Sequence of chain 1.A:
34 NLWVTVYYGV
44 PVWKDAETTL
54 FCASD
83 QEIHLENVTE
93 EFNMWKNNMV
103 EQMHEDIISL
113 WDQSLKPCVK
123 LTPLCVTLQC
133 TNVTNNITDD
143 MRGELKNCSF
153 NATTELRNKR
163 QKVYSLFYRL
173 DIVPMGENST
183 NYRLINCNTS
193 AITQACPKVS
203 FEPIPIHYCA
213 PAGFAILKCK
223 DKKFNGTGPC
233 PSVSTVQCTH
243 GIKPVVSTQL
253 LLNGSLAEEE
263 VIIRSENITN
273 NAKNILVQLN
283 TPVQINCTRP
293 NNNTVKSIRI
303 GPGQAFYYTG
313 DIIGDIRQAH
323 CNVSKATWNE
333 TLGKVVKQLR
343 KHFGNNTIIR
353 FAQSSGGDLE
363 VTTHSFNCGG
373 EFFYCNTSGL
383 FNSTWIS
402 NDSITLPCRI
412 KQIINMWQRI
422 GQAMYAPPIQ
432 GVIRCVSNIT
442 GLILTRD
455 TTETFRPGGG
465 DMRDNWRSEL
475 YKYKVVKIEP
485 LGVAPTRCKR

The protein below binds the small molecule below.
Small molecule (SMILES): CC(=O)N[C@H]1[C@H](O[C@H]2[C@H](O)[C@@H](NC(C)=O)CO[C@@H]2CO)O[C@H](CO)[C@@H](O)[C@@H]1O

Binding-site contacts:
Ligand atom C2 contacts residue THR136 of chain 1.A at 4.5 Å.
Ligand atom C7 contacts residue ASN149 of chain 1.A at 3.8 Å.
Ligand atom C8 contacts residue GLY312 of chain 1.A at 3.9 Å.
Ligand atom C1 contacts residue ASN149 of chain 1.A at 1.5 Å.
Ligand atom C2 contacts residue ASN149 of chain 1.A at 2.5 Å.
Ligand atom C8 contacts residue ASP313 of chain 1.A at 3.9 Å.
Ligand atom O5 contacts residue ASN149 of chain 1.A at 2.4 Å (h-bond).
Ligand atom C7 contacts residue LEU168 of chain 1.A at 4.5 Å (hydrophobic).
Ligand atom O7 contacts residue THR136 of chain 1.A at 3.3 Å (h-bond).
Ligand atom O7 contacts residue TYR166 of chain 1.A at 3.6 Å.
Ligand atom O7 contacts residue VAL135 of chain 1.A at 4.1 Å.
Ligand atom N2 contacts residue ASN149 of chain 1.A at 3.0 Å (h-bond).
Ligand atom C4 contacts residue ASN149 of chain 1.A at 4.4 Å.
Ligand atom C8 contacts residue TYR166 of chain 1.A at 3.9 Å (hydrophobic).
Ligand atom C2 contacts residue TYR166 of chain 1.A at 4.3 Å (hydrophobic).
Ligand atom O4 contacts residue TYR166 of chain 1.A at 4.1 Å.
Ligand atom C7 contacts residue VAL135 of chain 1.A at 4.5 Å (hydrophobic).
Ligand atom O3 contacts residue TYR166 of chain 1.A at 4.5 Å.
Ligand atom C5 contacts residue ASN149 of chain 1.A at 3.8 Å.
Ligand atom C8 contacts residue VAL135 of chain 1.A at 4.2 Å (hydrophobic).
Ligand atom C7 contacts residue THR136 of chain 1.A at 4.5 Å.
Ligand atom C3 contacts residue TYR166 of chain 1.A at 3.9 Å (hydrophobic).
Ligand atom C7 contacts residue TYR166 of chain 1.A at 4.0 Å (hydrophobic).
Ligand atom C3 contacts residue ASN149 of chain 1.A at 3.9 Å.
Ligand atom O7 contacts residue ASN149 of chain 1.A at 4.2 Å.
Ligand atom C1 contacts residue TYR166 of chain 1.A at 4.0 Å (hydrophobic).
Ligand atom C8 contacts residue LEU168 of chain 1.A at 3.7 Å (hydrophobic).
Ligand atom N2 contacts residue TYR166 of chain 1.A at 4.0 Å.